Binding-site contacts:
Ligand atom O3P contacts residue THR78 of chain 1.E at 2.5 Å (h-bond).
Ligand atom C contacts residue ASN79 of chain 1.E at 3.6 Å.
Ligand atom CD contacts residue LEU54 of chain 1.E at 3.5 Å (hydrophobic).
Ligand atom CG contacts residue PRO55 of chain 1.E at 4.0 Å (hydrophobic).
Ligand atom CD1 contacts residue ARG105 of chain 1.E at 4.0 Å.
Ligand atom CB contacts residue ARG42 of chain 1.E at 4.0 Å.
Ligand atom CG2 contacts residue THR78 of chain 1.E at 3.8 Å.
Ligand atom OG1 contacts residue ARG42 of chain 1.E at 3.0 Å (salt-bridge).
Ligand atom O3P contacts residue SER57 of chain 1.E at 3.0 Å (h-bond).
Ligand atom O contacts residue THR78 of chain 1.E at 3.9 Å.
Ligand atom P contacts residue THR78 of chain 1.E at 3.7 Å.
Ligand atom CB contacts residue ASN79 of chain 1.E at 4.0 Å.
Ligand atom O contacts residue ASN79 of chain 1.E at 3.0 Å (h-bond).
Ligand atom CG contacts residue ASN79 of chain 1.E at 4.0 Å.
Ligand atom CG2 contacts residue PRO55 of chain 1.E at 3.7 Å (hydrophobic).
Ligand atom CG2 contacts residue ASN79 of chain 1.E at 3.6 Å.
Ligand atom C contacts residue PRO108 of chain 1.E at 3.8 Å (hydrophobic).
Ligand atom CB contacts residue ARG105 of chain 1.E at 3.2 Å.
Ligand atom P contacts residue SER57 of chain 1.E at 3.7 Å.
Ligand atom CB contacts residue THR78 of chain 1.E at 3.6 Å.
Ligand atom O1P contacts residue SER57 of chain 1.E at 3.2 Å.
Ligand atom O1P contacts residue ASN58 of chain 1.E at 2.6 Å (h-bond).
Ligand atom CD2 contacts residue PRO108 of chain 1.E at 4.0 Å (hydrophobic).
Ligand atom CD1 contacts residue PRO55 of chain 1.E at 3.8 Å (hydrophobic).
Ligand atom O contacts residue PRO55 of chain 1.E at 3.9 Å.
Ligand atom O contacts residue ASN58 of chain 1.E at 3.7 Å.
Ligand atom CG2 contacts residue SER57 of chain 1.E at 3.8 Å.
Ligand atom CB contacts residue ARG42 of chain 1.E at 3.9 Å.
Ligand atom CD1 contacts residue ASP107 of chain 1.E at 3.7 Å.
Ligand atom P contacts residue ASN58 of chain 1.E at 3.9 Å.
Ligand atom CA contacts residue ASN79 of chain 1.E at 3.2 Å.
Ligand atom CA contacts residue ARG42 of chain 1.E at 3.9 Å.
Ligand atom N contacts residue ASN79 of chain 1.E at 3.4 Å (h-bond).
Ligand atom CG2 contacts residue LEU54 of chain 1.E at 3.6 Å (hydrophobic).
Ligand atom OG1 contacts residue SER57 of chain 1.E at 3.5 Å.
Ligand atom O contacts residue ARG105 of chain 1.E at 3.7 Å.
Ligand atom C contacts residue ARG105 of chain 1.E at 3.8 Å.
Ligand atom CD2 contacts residue PRO55 of chain 1.E at 4.0 Å (hydrophobic).
Ligand atom O contacts residue ARG42 of chain 1.E at 3.3 Å (salt-bridge).
Ligand atom O contacts residue PRO108 of chain 1.E at 3.4 Å (h-bond).

Sequence of chain 1.E:
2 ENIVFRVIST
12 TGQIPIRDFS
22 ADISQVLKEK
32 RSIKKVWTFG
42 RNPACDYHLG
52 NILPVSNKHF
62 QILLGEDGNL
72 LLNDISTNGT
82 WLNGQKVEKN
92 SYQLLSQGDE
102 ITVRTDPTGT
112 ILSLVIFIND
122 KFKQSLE

This protein binds this small molecule.
Small molecule (SMILES): CC(C)C[C@H](NC(=O)[C@@H]1CCCN1C(=O)[C@@H]1CCCN1C(=O)[C@@H](NC(=O)[C@@H]1CCCN1C(=O)[C@H](CC(C)C)NC(=O)[C@@H](N)CC(C)C)[C@@H](C)OP(=O)(O)O)C(=O)NC(CO)CO